Sequence of chain 1.D:
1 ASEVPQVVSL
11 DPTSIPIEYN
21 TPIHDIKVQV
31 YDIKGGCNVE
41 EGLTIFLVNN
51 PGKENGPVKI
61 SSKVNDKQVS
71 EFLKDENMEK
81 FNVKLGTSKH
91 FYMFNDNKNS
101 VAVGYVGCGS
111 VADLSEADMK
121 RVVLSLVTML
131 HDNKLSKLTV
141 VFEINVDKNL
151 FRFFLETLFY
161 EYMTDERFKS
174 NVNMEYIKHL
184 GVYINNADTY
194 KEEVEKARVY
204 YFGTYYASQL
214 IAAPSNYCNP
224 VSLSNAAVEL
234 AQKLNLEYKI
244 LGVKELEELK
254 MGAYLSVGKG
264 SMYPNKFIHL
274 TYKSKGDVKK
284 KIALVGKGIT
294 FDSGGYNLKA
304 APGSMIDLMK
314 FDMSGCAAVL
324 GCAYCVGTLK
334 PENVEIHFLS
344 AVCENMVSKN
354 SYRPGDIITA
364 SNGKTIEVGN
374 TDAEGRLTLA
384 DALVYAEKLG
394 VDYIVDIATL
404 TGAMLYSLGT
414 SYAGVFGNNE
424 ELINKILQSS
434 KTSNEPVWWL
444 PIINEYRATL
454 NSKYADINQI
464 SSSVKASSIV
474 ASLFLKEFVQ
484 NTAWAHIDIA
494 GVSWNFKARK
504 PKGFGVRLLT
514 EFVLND

Binding-site contacts:
Ligand atom OAX contacts residue THR404 of chain 1.D at 3.3 Å.
Ligand atom CA contacts residue LEU403 of chain 1.D at 3.1 Å (hydrophobic).
Ligand atom O contacts residue LYS302 of chain 1.D at 2.9 Å (salt-bridge).
Ligand atom OAT contacts residue CO31 of chain 1.NA at 3.7 Å.
Ligand atom OAT contacts residue ZN1 of chain 1.OA at 2.2 Å.
Ligand atom CAK contacts residue LEU408 of chain 1.D at 3.5 Å (hydrophobic).
Ligand atom CBA contacts residue ALA376 of chain 1.D at 3.6 Å (hydrophobic).
Ligand atom FAM contacts residue PHE499 of chain 1.D at 3.6 Å.
Ligand atom OAT contacts residue ASP295 of chain 1.D at 2.7 Å (salt-bridge).
Ligand atom OAT contacts residue ASP315 of chain 1.D at 3.1 Å (salt-bridge).
Ligand atom CAC contacts residue GLY405 of chain 1.D at 3.5 Å.
Ligand atom NAS contacts residue ASP295 of chain 1.D at 3.7 Å.
Ligand atom FAO contacts residue GLY306 of chain 1.D at 3.0 Å.
Ligand atom CAD contacts residue GLY405 of chain 1.D at 3.4 Å.
Ligand atom NAS contacts residue LYS290 of chain 1.D at 3.3 Å (salt-bridge).
Ligand atom O contacts residue ASP295 of chain 1.D at 3.2 Å (salt-bridge).
Ligand atom CAA contacts residue GLY405 of chain 1.D at 3.7 Å.
Ligand atom NAS contacts residue CO31 of chain 1.NA at 3.4 Å (h-bond).
Ligand atom OAT contacts residue GLU377 of chain 1.D at 2.6 Å (salt-bridge).
Ligand atom CAD contacts residue LEU403 of chain 1.D at 3.6 Å (hydrophobic).
Ligand atom FAM contacts residue ALA493 of chain 1.D at 3.0 Å.
Ligand atom CAC contacts residue LEU403 of chain 1.D at 3.8 Å (hydrophobic).
Ligand atom O contacts residue ASP375 of chain 1.D at 2.8 Å (salt-bridge).
Ligand atom NAS contacts residue LEU403 of chain 1.D at 3.4 Å (h-bond).
Ligand atom NAS contacts residue ZN1 of chain 1.OA at 2.9 Å.
Ligand atom O contacts residue ZN1 of chain 1.OA at 2.1 Å.
Ligand atom CAE contacts residue GLY405 of chain 1.D at 3.6 Å.
Ligand atom OAX contacts residue GLY405 of chain 1.D at 3.1 Å (h-bond).
Ligand atom CAF contacts residue GLY405 of chain 1.D at 3.5 Å.
Ligand atom C contacts residue ASP375 of chain 1.D at 3.2 Å.
Ligand atom OAT contacts residue LYS290 of chain 1.D at 2.9 Å (salt-bridge).
Ligand atom NAS contacts residue ASP375 of chain 1.D at 3.5 Å (salt-bridge).
Ligand atom FAN contacts residue MET308 of chain 1.D at 3.7 Å.
Ligand atom C contacts residue ZN1 of chain 1.OA at 2.8 Å.
Ligand atom OAT contacts residue ASP375 of chain 1.D at 3.4 Å (salt-bridge).
Ligand atom FAO contacts residue MET308 of chain 1.D at 3.6 Å.
Ligand atom CAJ contacts residue LEU408 of chain 1.D at 3.5 Å (hydrophobic).
Ligand atom FAN contacts residue LEU408 of chain 1.D at 3.5 Å.
Ligand atom FAM contacts residue LEU408 of chain 1.D at 3.7 Å.
Ligand atom FAN contacts residue PHE499 of chain 1.D at 3.2 Å.

The small molecule below binds the protein below.
Small molecule (SMILES): O=C(N[C@@H](C(=O)NO)c1ccc(-c2cc(F)c(F)c(F)c2)cc1)C1C2CC3CC(C2)CC1C3